This small molecule binds to this protein.
Small molecule (SMILES): CCCCCCCCCCC(CCCCCCCCCC)(CO[C@H]1O[C@@H](CO)[C@H](O[C@@H]2O[C@@H](CO)[C@H](O)[C@@H](O)[C@@H]2O)[C@@H](O)[C@@H]1O)CO[C@H]1O[C@@H](CO)[C@H](O[C@@H]2O[C@@H](CO)[C@H](O)[C@@H](O)[C@@H]2O)[C@@H](O)[C@H]1O

Binding-site contacts:
Ligand atom O3 contacts residue ILE47 of chain 1.B at 3.8 Å.
Ligand atom CBP contacts residue PC11 of chain 1.WA at 3.6 Å.
Ligand atom OAJ contacts residue SER45 of chain 1.B at 3.3 Å.
Ligand atom CAX contacts residue CDL1 of chain 1.UA at 3.7 Å.
Ligand atom CAZ contacts residue MET560 of chain 1.B at 3.8 Å (hydrophobic).
Ligand atom OAL contacts residue TRP49 of chain 1.GA at 3.8 Å.
Ligand atom O2 contacts residue LEU44 of chain 1.B at 3.0 Å (h-bond).
Ligand atom C6 contacts residue MET560 of chain 1.B at 3.7 Å (hydrophobic).
Ligand atom OAR contacts residue MET42 of chain 1.B at 3.6 Å (h-bond).
Ligand atom CAB contacts residue CDL1 of chain 1.UA at 3.8 Å.
Ligand atom OAT contacts residue PC11 of chain 1.WA at 3.4 Å.
Ligand atom O3 contacts residue LEU44 of chain 1.B at 3.4 Å (h-bond).
Ligand atom CBD contacts residue PHE70 of chain 1.B at 3.6 Å (hydrophobic).
Ligand atom O6 contacts residue GLN57 of chain 1.GA at 3.0 Å (h-bond).
Ligand atom CBL contacts residue ILE66 of chain 1.B at 3.6 Å (hydrophobic).
Ligand atom OAL contacts residue PC11 of chain 1.WA at 3.0 Å (h-bond).
Ligand atom CBK contacts residue ILE53 of chain 1.GA at 3.7 Å (hydrophobic).
Ligand atom CBB contacts residue MET560 of chain 1.B at 3.9 Å (hydrophobic).
Ligand atom OAR contacts residue PC11 of chain 1.WA at 3.9 Å.
Ligand atom O6 contacts residue ILE563 of chain 1.B at 3.9 Å.
Ligand atom CBS contacts residue ILE66 of chain 1.B at 3.6 Å (hydrophobic).
Ligand atom C6 contacts residue LEU564 of chain 1.B at 3.9 Å (hydrophobic).
Ligand atom CAW contacts residue MET553 of chain 1.B at 3.3 Å (hydrophobic).
Ligand atom O6 contacts residue MET560 of chain 1.B at 3.2 Å.
Ligand atom CAX contacts residue ILE371 of chain 1.B at 3.8 Å (hydrophobic).
Ligand atom CAY contacts residue MET553 of chain 1.B at 3.8 Å (hydrophobic).
Ligand atom C6 contacts residue ILE563 of chain 1.B at 3.7 Å (hydrophobic).
Ligand atom C3 contacts residue LEU44 of chain 1.B at 3.9 Å (hydrophobic).
Ligand atom O4 contacts residue LEU564 of chain 1.B at 3.6 Å.
Ligand atom C5 contacts residue LEU564 of chain 1.B at 3.9 Å (hydrophobic).
Ligand atom O4 contacts residue ILE563 of chain 1.B at 3.5 Å.
Ligand atom CBC contacts residue LEU50 of chain 1.GA at 3.7 Å (hydrophobic).
Ligand atom CAW contacts residue TRP557 of chain 1.B at 3.6 Å (hydrophobic).
Ligand atom CBE contacts residue LEU50 of chain 1.GA at 3.8 Å (hydrophobic).
Ligand atom O4 contacts residue ILE567 of chain 1.B at 3.7 Å.
Ligand atom CBI contacts residue ILE53 of chain 1.GA at 3.7 Å (hydrophobic).
Ligand atom CAB contacts residue TRP557 of chain 1.B at 3.9 Å (hydrophobic).
Ligand atom CBE contacts residue TRP49 of chain 1.GA at 3.9 Å (hydrophobic).
Ligand atom CAA contacts residue CDL1 of chain 1.UA at 3.7 Å.
Ligand atom CBS contacts residue LEU44 of chain 1.B at 3.8 Å (hydrophobic).

Sequence of chain 1.B:
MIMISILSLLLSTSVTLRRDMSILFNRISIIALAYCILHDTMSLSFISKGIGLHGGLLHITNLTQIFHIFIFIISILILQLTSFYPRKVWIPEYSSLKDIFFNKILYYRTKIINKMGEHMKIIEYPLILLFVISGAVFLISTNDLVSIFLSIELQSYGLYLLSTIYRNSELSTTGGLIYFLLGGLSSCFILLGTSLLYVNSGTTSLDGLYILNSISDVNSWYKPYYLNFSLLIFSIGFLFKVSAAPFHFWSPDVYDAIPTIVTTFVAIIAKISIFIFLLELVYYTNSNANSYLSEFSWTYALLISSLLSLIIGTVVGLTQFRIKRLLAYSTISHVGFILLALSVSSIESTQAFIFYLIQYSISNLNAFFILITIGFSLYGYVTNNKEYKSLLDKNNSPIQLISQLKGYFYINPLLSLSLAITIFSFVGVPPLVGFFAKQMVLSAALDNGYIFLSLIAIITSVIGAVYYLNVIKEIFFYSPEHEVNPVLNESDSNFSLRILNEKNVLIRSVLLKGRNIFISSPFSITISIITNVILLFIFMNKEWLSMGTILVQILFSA

Sequence of chain 1.GA:
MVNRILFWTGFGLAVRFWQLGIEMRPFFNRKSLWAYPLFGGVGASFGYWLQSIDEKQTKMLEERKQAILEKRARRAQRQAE